Sequence of chain 1.B:
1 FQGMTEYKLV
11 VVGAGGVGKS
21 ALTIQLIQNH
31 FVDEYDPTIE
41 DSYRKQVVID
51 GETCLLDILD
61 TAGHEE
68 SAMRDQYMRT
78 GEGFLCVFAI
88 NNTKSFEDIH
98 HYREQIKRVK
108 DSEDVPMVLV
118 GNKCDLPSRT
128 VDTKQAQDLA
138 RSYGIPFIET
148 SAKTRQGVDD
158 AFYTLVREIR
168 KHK

Binding-site contacts:
Ligand atom C16 contacts residue LYS8 of chain 1.B at 3.4 Å.
Ligand atom C4 contacts residue LEU59 of chain 1.B at 3.9 Å (hydrophobic).
Ligand atom C9 contacts residue SER42 of chain 1.B at 3.5 Å.
Ligand atom C14 contacts residue THR77 of chain 1.B at 3.2 Å.
Ligand atom C1 contacts residue LYS8 of chain 1.B at 3.9 Å.
Ligand atom C2 contacts residue LYS8 of chain 1.B at 3.6 Å.
Ligand atom C2 contacts residue LEU9 of chain 1.B at 3.6 Å (hydrophobic).
Ligand atom O13 contacts residue LEU59 of chain 1.B at 3.7 Å.
Ligand atom C14 contacts residue TYR74 of chain 1.B at 3.8 Å (hydrophobic).
Ligand atom C5 contacts residue THR77 of chain 1.B at 4.0 Å.
Ligand atom C8 contacts residue ASP57 of chain 1.B at 3.5 Å.
Ligand atom C6 contacts residue LEU59 of chain 1.B at 4.0 Å (hydrophobic).
Ligand atom C18 contacts residue ARG44 of chain 1.B at 4.0 Å.
Ligand atom C3 contacts residue VAL10 of chain 1.B at 3.7 Å (hydrophobic).
Ligand atom C19 contacts residue ARG44 of chain 1.B at 3.1 Å.
Ligand atom C22 contacts residue ARG44 of chain 1.B at 3.9 Å.
Ligand atom C22 contacts residue SER42 of chain 1.B at 3.5 Å.
Ligand atom N17 contacts residue ARG44 of chain 1.B at 4.0 Å.
Ligand atom C9 contacts residue TYR43 of chain 1.B at 3.6 Å (hydrophobic).
Ligand atom C7 contacts residue ASP57 of chain 1.B at 3.8 Å.
Ligand atom C21 contacts residue ARG44 of chain 1.B at 3.7 Å.
Ligand atom C2 contacts residue VAL10 of chain 1.B at 3.8 Å (hydrophobic).
Ligand atom C3 contacts residue THR77 of chain 1.B at 3.2 Å.
Ligand atom C3 contacts residue LEU59 of chain 1.B at 3.9 Å (hydrophobic).
Ligand atom C2 contacts residue LEU59 of chain 1.B at 3.8 Å (hydrophobic).
Ligand atom O13 contacts residue TYR74 of chain 1.B at 3.4 Å.
Ligand atom C8 contacts residue SER42 of chain 1.B at 3.9 Å.
Ligand atom C22 contacts residue TYR43 of chain 1.B at 3.9 Å (hydrophobic).
Ligand atom C10 contacts residue SER42 of chain 1.B at 4.0 Å.
Ligand atom C20 contacts residue ARG44 of chain 1.B at 3.4 Å.
Ligand atom C12 contacts residue LYS8 of chain 1.B at 3.7 Å.
Ligand atom C1 contacts residue ASP57 of chain 1.B at 3.4 Å.
Ligand atom C8 contacts residue ILE58 of chain 1.B at 3.8 Å (hydrophobic).
Ligand atom C23 contacts residue SER42 of chain 1.B at 3.6 Å.
Ligand atom C4 contacts residue THR77 of chain 1.B at 3.0 Å.
Ligand atom O13 contacts residue THR77 of chain 1.B at 2.5 Å (h-bond).
Ligand atom C1 contacts residue LEU59 of chain 1.B at 3.9 Å (hydrophobic).
Ligand atom C23 contacts residue TYR43 of chain 1.B at 3.8 Å (hydrophobic).
Ligand atom C9 contacts residue ASP57 of chain 1.B at 3.7 Å.
Ligand atom C1 contacts residue LEU9 of chain 1.B at 3.9 Å (hydrophobic).

The protein below binds the small molecule below.
Small molecule (SMILES): COc1cccc(-c2ccc(Nc3ccc(C[NH+](C)C)cc3)c(OC)c2)c1